Binding-site contacts:
Ligand atom C8 contacts residue ASN270 of chain 1.E at 4.2 Å.
Ligand atom C4 contacts residue ASN270 of chain 1.E at 4.3 Å.
Ligand atom C5 contacts residue ASN270 of chain 1.E at 3.7 Å.
Ligand atom O7 contacts residue ILE291 of chain 1.E at 4.4 Å.
Ligand atom O5 contacts residue ASN270 of chain 1.E at 2.5 Å (h-bond).
Ligand atom C6 contacts residue ILE291 of chain 1.E at 3.6 Å (hydrophobic).
Ligand atom C2 contacts residue ASN270 of chain 1.E at 2.5 Å.
Ligand atom C1 contacts residue ILE291 of chain 1.E at 4.4 Å (hydrophobic).
Ligand atom C5 contacts residue ILE291 of chain 1.E at 4.4 Å (hydrophobic).
Ligand atom O5 contacts residue ILE291 of chain 1.E at 3.6 Å.
Ligand atom C1 contacts residue ASN270 of chain 1.E at 1.4 Å.
Ligand atom C2 contacts residue ILE291 of chain 1.E at 4.3 Å (hydrophobic).
Ligand atom C7 contacts residue ASN270 of chain 1.E at 3.1 Å.
Ligand atom C3 contacts residue ASN270 of chain 1.E at 3.8 Å.
Ligand atom O7 contacts residue ASN270 of chain 1.E at 3.1 Å (h-bond).
Ligand atom N2 contacts residue ASN270 of chain 1.E at 2.8 Å (h-bond).
Ligand atom C6 contacts residue THR272 of chain 1.E at 4.2 Å.

Sequence of chain 1.E:
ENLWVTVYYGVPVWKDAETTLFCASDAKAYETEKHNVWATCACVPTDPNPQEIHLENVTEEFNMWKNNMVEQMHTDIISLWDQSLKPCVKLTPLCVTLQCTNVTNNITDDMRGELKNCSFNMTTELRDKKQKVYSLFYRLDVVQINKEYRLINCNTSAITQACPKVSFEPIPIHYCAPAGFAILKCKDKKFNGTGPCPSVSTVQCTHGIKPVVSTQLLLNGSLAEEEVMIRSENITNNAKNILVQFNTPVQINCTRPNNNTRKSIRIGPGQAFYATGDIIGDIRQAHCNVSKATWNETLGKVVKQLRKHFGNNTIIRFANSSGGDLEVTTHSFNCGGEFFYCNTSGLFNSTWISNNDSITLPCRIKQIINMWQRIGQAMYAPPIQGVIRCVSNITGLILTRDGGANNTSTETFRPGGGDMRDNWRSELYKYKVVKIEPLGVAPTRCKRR

A protein and the small-molecule ligand that binds it are described below.
Small molecule (SMILES): CC(=O)N[C@H]1[C@H](O[C@H]2[C@H](O)[C@@H](NC(C)=O)CO[C@@H]2CO)O[C@H](CO)[C@@H](O[C@@H]2O[C@H](CO[C@H]3O[C@H](CO)[C@@H](O)[C@H](O)[C@@H]3O)[C@@H](O)[C@H](O[C@H]3O[C@H](CO)[C@@H](O)[C@H](O)[C@@H]3O)[C@@H]2O)[C@@H]1O